Sequence of chain 5.B:
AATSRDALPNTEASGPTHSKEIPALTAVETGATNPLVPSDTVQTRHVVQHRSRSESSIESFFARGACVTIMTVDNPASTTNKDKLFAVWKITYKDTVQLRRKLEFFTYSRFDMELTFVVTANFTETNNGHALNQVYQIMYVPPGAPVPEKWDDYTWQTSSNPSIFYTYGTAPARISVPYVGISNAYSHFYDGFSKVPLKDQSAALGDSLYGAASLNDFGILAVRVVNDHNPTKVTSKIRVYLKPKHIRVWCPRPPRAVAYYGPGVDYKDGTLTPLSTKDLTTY

The protein below binds the small molecule below.
Small molecule (SMILES): CCOC(=O)c1ccc(OCCC2CCN(c3ccc(C)nn3)CC2)cc1

Binding-site contacts:
Ligand atom C17 contacts residue PHE237 of chain 5.B at 3.7 Å (hydrophobic).
Ligand atom C18 contacts residue PHE237 of chain 5.B at 3.6 Å (hydrophobic).
Ligand atom C18 contacts residue TYR112 of chain 5.B at 3.7 Å (hydrophobic).
Ligand atom C17 contacts residue TYR112 of chain 5.B at 3.8 Å (hydrophobic).
Ligand atom C2 contacts residue TYR159 of chain 5.B at 3.5 Å (hydrophobic).
Ligand atom C25 contacts residue SER206 of chain 5.B at 3.8 Å.
Ligand atom O23 contacts residue TYR112 of chain 5.B at 3.5 Å.
Ligand atom C21 contacts residue PHE237 of chain 5.B at 3.7 Å (hydrophobic).
Ligand atom N3 contacts residue ILE194 of chain 5.B at 3.6 Å.
Ligand atom C20 contacts residue TYR205 of chain 5.B at 3.5 Å (hydrophobic).
Ligand atom C10 contacts residue MET132 of chain 5.B at 3.3 Å (hydrophobic).
Ligand atom C13 contacts residue VAL199 of chain 5.B at 3.7 Å (hydrophobic).
Ligand atom N3 contacts residue LEU240 of chain 5.B at 3.5 Å.
Ligand atom C19 contacts residue TYR205 of chain 5.B at 3.7 Å (hydrophobic).
Ligand atom C10 contacts residue ILE110 of chain 5.B at 3.5 Å (hydrophobic).
Ligand atom N6 contacts residue VAL196 of chain 5.B at 3.9 Å.
Ligand atom C11 contacts residue ILE110 of chain 5.B at 3.6 Å (hydrophobic).
Ligand atom N4 contacts residue LEU240 of chain 5.B at 3.6 Å.
Ligand atom C12 contacts residue PHE237 of chain 5.B at 3.5 Å (hydrophobic).
Ligand atom C4 contacts residue VAL196 of chain 5.B at 3.9 Å (hydrophobic).
Ligand atom O22 contacts residue TYR205 of chain 5.B at 3.8 Å.
Ligand atom C13 contacts residue MET132 of chain 5.B at 3.8 Å (hydrophobic).
Ligand atom C4 contacts residue TYR159 of chain 5.B at 3.5 Å (hydrophobic).
Ligand atom O14 contacts residue MET132 of chain 5.B at 3.4 Å.
Ligand atom O23 contacts residue PHE237 of chain 5.B at 3.8 Å.
Ligand atom N3 contacts residue TYR159 of chain 5.B at 3.9 Å.
Ligand atom C1 contacts residue PRO181 of chain 5.B at 3.7 Å (hydrophobic).
Ligand atom N4 contacts residue LEU134 of chain 5.B at 3.7 Å.
Ligand atom C3 contacts residue ALA24 of chain 5.D at 3.5 Å (hydrophobic).
Ligand atom C7 contacts residue TYR159 of chain 5.B at 3.7 Å (hydrophobic).
Ligand atom C2 contacts residue ILE194 of chain 5.B at 3.5 Å (hydrophobic).
Ligand atom C8 contacts residue VAL196 of chain 5.B at 3.6 Å (hydrophobic).
Ligand atom C8 contacts residue VAL199 of chain 5.B at 3.7 Å (hydrophobic).
Ligand atom C21 contacts residue TYR112 of chain 5.B at 3.3 Å (hydrophobic).
Ligand atom C25 contacts residue ASP236 of chain 5.B at 3.5 Å.
Ligand atom C5 contacts residue VAL196 of chain 5.B at 3.8 Å (hydrophobic).
Ligand atom O22 contacts residue TYR112 of chain 5.B at 3.5 Å.
Ligand atom C3 contacts residue TYR159 of chain 5.B at 3.6 Å (hydrophobic).
Ligand atom C7 contacts residue VAL196 of chain 5.B at 3.6 Å (hydrophobic).
Ligand atom C11 contacts residue LEU134 of chain 5.B at 3.8 Å (hydrophobic).

Sequence of chain 5.D:
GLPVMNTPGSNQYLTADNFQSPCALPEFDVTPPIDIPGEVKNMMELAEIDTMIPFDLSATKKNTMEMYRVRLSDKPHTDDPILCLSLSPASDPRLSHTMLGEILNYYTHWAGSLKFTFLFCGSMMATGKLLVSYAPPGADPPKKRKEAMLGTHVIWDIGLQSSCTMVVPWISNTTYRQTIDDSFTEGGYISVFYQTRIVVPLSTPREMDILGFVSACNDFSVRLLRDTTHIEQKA